Binding-site contacts:
Ligand atom C5 contacts residue ARG148 of chain 1.A at 4.0 Å.
Ligand atom C8 contacts residue CYS136 of chain 1.A at 3.4 Å (hydrophobic).
Ligand atom C2 contacts residue ASN138 of chain 1.A at 2.6 Å.
Ligand atom O5 contacts residue ASN138 of chain 1.A at 2.4 Å (h-bond).
Ligand atom O5 contacts residue ARG148 of chain 1.A at 3.9 Å.
Ligand atom C1 contacts residue ASN138 of chain 1.A at 1.5 Å.
Ligand atom C3 contacts residue ASN138 of chain 1.A at 3.9 Å.
Ligand atom O5 contacts residue GLY149 of chain 1.A at 4.5 Å.
Ligand atom C1 contacts residue LYS152 of chain 1.A at 4.5 Å.
Ligand atom C6 contacts residue ARG148 of chain 1.A at 3.8 Å.
Ligand atom C7 contacts residue ASN138 of chain 1.A at 3.8 Å.
Ligand atom N2 contacts residue ASN138 of chain 1.A at 3.0 Å (h-bond).
Ligand atom C8 contacts residue LYS194 of chain 1.A at 4.0 Å.
Ligand atom C4 contacts residue ASN138 of chain 1.A at 4.4 Å.
Ligand atom C8 contacts residue THR137 of chain 1.A at 3.9 Å.
Ligand atom C5 contacts residue ASN138 of chain 1.A at 3.8 Å.
Ligand atom C1 contacts residue GLY149 of chain 1.A at 4.4 Å.
Ligand atom O7 contacts residue ASN138 of chain 1.A at 4.2 Å.
Ligand atom O6 contacts residue ARG148 of chain 1.A at 4.4 Å.

The small molecule below binds the protein below.
Small molecule (SMILES): CC(=O)N[C@@H]1[C@@H](O)[C@H](O)[C@@H](CO)O[C@H]1O

Sequence of chain 1.A:
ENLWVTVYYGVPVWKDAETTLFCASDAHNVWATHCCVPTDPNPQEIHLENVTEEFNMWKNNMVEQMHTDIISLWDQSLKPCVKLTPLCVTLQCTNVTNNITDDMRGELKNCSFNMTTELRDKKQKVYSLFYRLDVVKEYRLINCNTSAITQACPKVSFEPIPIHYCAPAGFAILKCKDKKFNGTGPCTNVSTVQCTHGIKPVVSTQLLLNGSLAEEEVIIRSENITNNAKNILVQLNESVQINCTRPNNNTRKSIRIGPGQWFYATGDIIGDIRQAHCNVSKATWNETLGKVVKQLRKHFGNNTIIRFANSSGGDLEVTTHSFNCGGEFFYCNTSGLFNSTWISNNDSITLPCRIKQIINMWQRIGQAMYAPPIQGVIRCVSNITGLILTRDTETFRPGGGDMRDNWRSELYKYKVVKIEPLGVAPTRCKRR